Sequence of chain 1.A:
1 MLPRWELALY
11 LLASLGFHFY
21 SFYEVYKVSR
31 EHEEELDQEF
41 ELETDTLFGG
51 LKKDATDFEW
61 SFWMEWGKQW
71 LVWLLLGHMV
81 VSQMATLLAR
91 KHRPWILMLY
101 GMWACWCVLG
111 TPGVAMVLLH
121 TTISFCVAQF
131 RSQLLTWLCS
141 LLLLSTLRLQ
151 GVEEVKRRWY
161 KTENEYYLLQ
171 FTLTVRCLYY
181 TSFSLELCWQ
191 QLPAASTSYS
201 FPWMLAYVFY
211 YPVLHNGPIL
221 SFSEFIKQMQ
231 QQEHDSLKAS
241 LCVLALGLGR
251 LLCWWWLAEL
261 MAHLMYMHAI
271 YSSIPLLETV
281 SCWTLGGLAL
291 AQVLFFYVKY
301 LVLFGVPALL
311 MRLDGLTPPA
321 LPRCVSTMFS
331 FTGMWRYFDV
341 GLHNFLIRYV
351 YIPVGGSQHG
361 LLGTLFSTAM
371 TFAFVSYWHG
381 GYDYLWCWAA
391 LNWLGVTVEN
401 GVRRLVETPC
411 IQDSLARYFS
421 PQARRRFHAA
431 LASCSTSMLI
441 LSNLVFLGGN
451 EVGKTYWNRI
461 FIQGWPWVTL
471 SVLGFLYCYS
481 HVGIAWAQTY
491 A

Binding-site contacts:
Ligand atom C81 contacts residue PHE461 of chain 1.A at 4.1 Å (hydrophobic).
Ligand atom C01 contacts residue CYS434 of chain 1.A at 3.6 Å (hydrophobic).
Ligand atom C17 contacts residue TRP465 of chain 1.A at 4.3 Å (hydrophobic).
Ligand atom C01 contacts residue MET438 of chain 1.A at 3.8 Å (hydrophobic).
Ligand atom C83 contacts residue TRP457 of chain 1.A at 3.5 Å (hydrophobic).
Ligand atom C16 contacts residue TRP465 of chain 1.A at 4.3 Å (hydrophobic).
Ligand atom C80 contacts residue TRP465 of chain 1.A at 3.4 Å (hydrophobic).
Ligand atom C18 contacts residue TRP465 of chain 1.A at 3.9 Å (hydrophobic).
Ligand atom C13 contacts residue TRP457 of chain 1.A at 4.5 Å (hydrophobic).
Ligand atom C10 contacts residue TRP465 of chain 1.A at 4.4 Å (hydrophobic).
Ligand atom C14 contacts residue PHE461 of chain 1.A at 4.0 Å (hydrophobic).
Ligand atom C80 contacts residue PHE461 of chain 1.A at 3.6 Å (hydrophobic).
Ligand atom C24 contacts residue TRP465 of chain 1.A at 4.5 Å (hydrophobic).
Ligand atom O82 contacts residue TRP465 of chain 1.A at 3.1 Å.
Ligand atom C85 contacts residue PHE461 of chain 1.A at 4.4 Å (hydrophobic).
Ligand atom C81 contacts residue TRP465 of chain 1.A at 4.0 Å (hydrophobic).
Ligand atom C02 contacts residue MET438 of chain 1.A at 4.5 Å (hydrophobic).
Ligand atom C83 contacts residue PHE461 of chain 1.A at 4.0 Å (hydrophobic).
Ligand atom O84 contacts residue PHE461 of chain 1.A at 4.0 Å.
Ligand atom C01 contacts residue SER437 of chain 1.A at 4.4 Å.

This small molecule binds to this protein.
Small molecule (SMILES): C[C@@H]1CC[C@@]2(OC1)O[C@H]1[C@@H](O)[C@H]3[C@@H]4CC[C@H]5C[C@@H](O[C@@H]6O[C@H](CO)[C@H](O[C@@H]7O[C@H](CO)[C@@H](O)[C@H](O[C@@H]8OC[C@@H](O)[C@H](O)[C@H]8O)[C@H]7O[C@@H]7O[C@H](CO)[C@H](O)[C@H](O[C@@H]8O[C@H](CO)[C@@H](O)[C@H](O)[C@H]8O)[C@H]7O)[C@H](O)[C@H]6O)[C@H](O)C[C@]5(C)[C@H]4CC[C@]3(C)[C@H]1[C@@H]2C